Binding-site contacts:
Ligand atom C23 contacts residue ILE42 of chain 1.A at 4.3 Å (hydrophobic).
Ligand atom C9 contacts residue PHE240 of chain 1.A at 3.9 Å (hydrophobic).
Ligand atom C16 contacts residue PRO243 of chain 1.A at 3.8 Å (hydrophobic).
Ligand atom C26 contacts residue ILE415 of chain 1.A at 4.3 Å (hydrophobic).
Ligand atom C24 contacts residue PRO243 of chain 1.A at 4.3 Å (hydrophobic).
Ligand atom C6 contacts residue PHE240 of chain 1.A at 4.0 Å (hydrophobic).
Ligand atom C14 contacts residue PHE240 of chain 1.A at 4.0 Å (hydrophobic).
Ligand atom O1 contacts residue PRO35 of chain 1.A at 4.3 Å.
Ligand atom O1 contacts residue VAL236 of chain 1.A at 4.5 Å.
Ligand atom C7 contacts residue PHE240 of chain 1.A at 3.9 Å (hydrophobic).
Ligand atom C16 contacts residue ILE244 of chain 1.A at 4.4 Å (hydrophobic).
Ligand atom C1 contacts residue LEU38 of chain 1.A at 4.3 Å (hydrophobic).
Ligand atom C6 contacts residue VAL236 of chain 1.A at 4.2 Å (hydrophobic).
Ligand atom C8 contacts residue PHE240 of chain 1.A at 4.3 Å (hydrophobic).
Ligand atom C10 contacts residue PHE240 of chain 1.A at 4.4 Å (hydrophobic).
Ligand atom C24 contacts residue LEU247 of chain 1.A at 4.1 Å (hydrophobic).
Ligand atom C22 contacts residue LEU247 of chain 1.A at 4.3 Å (hydrophobic).
Ligand atom C26 contacts residue VAL250 of chain 1.A at 3.9 Å (hydrophobic).
Ligand atom C3 contacts residue VAL236 of chain 1.A at 4.4 Å (hydrophobic).
Ligand atom C25 contacts residue PHE46 of chain 1.A at 4.3 Å (hydrophobic).
Ligand atom C21 contacts residue ILE42 of chain 1.A at 3.7 Å (hydrophobic).
Ligand atom C5 contacts residue VAL236 of chain 1.A at 4.5 Å (hydrophobic).
Ligand atom C26 contacts residue ILE246 of chain 1.A at 4.0 Å (hydrophobic).
Ligand atom C11 contacts residue PHE240 of chain 1.A at 4.5 Å (hydrophobic).
Ligand atom C22 contacts residue PRO243 of chain 1.A at 3.5 Å (hydrophobic).
Ligand atom C3 contacts residue PRO35 of chain 1.A at 4.4 Å (hydrophobic).
Ligand atom C12 contacts residue PHE240 of chain 1.A at 4.5 Å (hydrophobic).
Ligand atom C17 contacts residue ILE42 of chain 1.A at 4.5 Å (hydrophobic).
Ligand atom C3 contacts residue PHE240 of chain 1.A at 4.1 Å (hydrophobic).
Ligand atom C24 contacts residue ILE246 of chain 1.A at 4.2 Å (hydrophobic).
Ligand atom C25 contacts residue ILE246 of chain 1.A at 4.1 Å (hydrophobic).
Ligand atom C17 contacts residue PRO243 of chain 1.A at 4.1 Å (hydrophobic).
Ligand atom C27 contacts residue ILE411 of chain 1.A at 4.4 Å (hydrophobic).
Ligand atom C16 contacts residue LEU247 of chain 1.A at 3.8 Å (hydrophobic).
Ligand atom C5 contacts residue PHE240 of chain 1.A at 4.2 Å (hydrophobic).
Ligand atom C4 contacts residue VAL236 of chain 1.A at 3.8 Å (hydrophobic).
Ligand atom C15 contacts residue ILE244 of chain 1.A at 4.0 Å (hydrophobic).
Ligand atom C23 contacts residue PRO243 of chain 1.A at 4.3 Å (hydrophobic).
Ligand atom C1 contacts residue PHE240 of chain 1.A at 3.9 Å (hydrophobic).
Ligand atom C12 contacts residue ILE42 of chain 1.A at 4.4 Å (hydrophobic).

Sequence of chain 1.A:
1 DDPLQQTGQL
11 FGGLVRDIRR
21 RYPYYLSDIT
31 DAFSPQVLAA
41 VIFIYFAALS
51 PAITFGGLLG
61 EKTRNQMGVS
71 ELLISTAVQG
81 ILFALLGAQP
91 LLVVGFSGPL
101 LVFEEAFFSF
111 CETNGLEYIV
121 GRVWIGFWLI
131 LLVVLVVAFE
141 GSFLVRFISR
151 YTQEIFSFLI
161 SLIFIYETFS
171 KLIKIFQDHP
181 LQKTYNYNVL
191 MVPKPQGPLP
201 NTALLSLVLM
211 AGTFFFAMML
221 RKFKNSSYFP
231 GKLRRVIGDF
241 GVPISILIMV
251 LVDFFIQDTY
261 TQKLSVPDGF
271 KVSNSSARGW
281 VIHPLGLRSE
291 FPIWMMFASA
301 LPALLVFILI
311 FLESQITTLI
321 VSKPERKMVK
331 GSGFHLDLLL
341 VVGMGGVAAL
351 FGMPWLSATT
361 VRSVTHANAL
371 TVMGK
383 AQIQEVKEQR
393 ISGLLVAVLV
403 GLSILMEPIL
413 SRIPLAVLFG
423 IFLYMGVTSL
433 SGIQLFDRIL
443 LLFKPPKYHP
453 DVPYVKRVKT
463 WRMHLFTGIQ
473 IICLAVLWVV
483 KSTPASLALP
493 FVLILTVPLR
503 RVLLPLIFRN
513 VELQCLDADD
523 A

The protein below binds the small molecule below.
Small molecule (SMILES): CC(C)CCC[C@@H](C)[C@H]1CC[C@H]2[C@@H]3CC=C4C[C@@H](O)CC[C@]4(C)[C@H]3CC[C@]12C